Sequence of chain 1.A:
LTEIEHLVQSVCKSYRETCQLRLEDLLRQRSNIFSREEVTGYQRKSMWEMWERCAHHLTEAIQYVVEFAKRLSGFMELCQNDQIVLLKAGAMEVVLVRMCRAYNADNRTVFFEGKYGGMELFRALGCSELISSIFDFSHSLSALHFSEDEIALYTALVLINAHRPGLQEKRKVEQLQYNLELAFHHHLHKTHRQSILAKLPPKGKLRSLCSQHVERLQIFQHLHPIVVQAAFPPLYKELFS

A small-molecule ligand and the protein it binds are described below.
Small molecule (SMILES): O=C(O)c1ccc(-c2nn(C(=O)c3c(Cl)cccc3C(F)(F)F)c3ccccc23)cc1

Binding-site contacts:
Ligand atom C11 contacts residue ALA77 of chain 1.A at 3.6 Å (hydrophobic).
Ligand atom C13 contacts residue PHE262 of chain 1.A at 3.3 Å (hydrophobic).
Ligand atom F contacts residue LEU239 of chain 1.A at 3.3 Å.
Ligand atom CL contacts residue THR81 of chain 1.A at 3.7 Å.
Ligand atom CL contacts residue MET114 of chain 1.A at 3.6 Å.
Ligand atom C19 contacts residue LEU109 of chain 1.A at 3.6 Å (hydrophobic).
Ligand atom C7 contacts residue LEU261 of chain 1.A at 3.6 Å (hydrophobic).
Ligand atom C contacts residue ALA253 of chain 1.A at 3.3 Å (hydrophobic).
Ligand atom C17 contacts residue LEU261 of chain 1.A at 3.8 Å (hydrophobic).
Ligand atom C6 contacts residue ILE84 of chain 1.A at 3.6 Å (hydrophobic).
Ligand atom O1 contacts residue PHE254 of chain 1.A at 2.8 Å (h-bond).
Ligand atom O contacts residue ALA253 of chain 1.A at 2.8 Å (h-bond).
Ligand atom O contacts residue GLN85 of chain 1.A at 2.8 Å (h-bond).
Ligand atom O2 contacts residue LEU239 of chain 1.A at 3.4 Å.
Ligand atom C12 contacts residue PHE262 of chain 1.A at 3.5 Å (hydrophobic).
Ligand atom C4 contacts residue TYR258 of chain 1.A at 3.7 Å (hydrophobic).
Ligand atom C15 contacts residue GLN240 of chain 1.A at 3.8 Å.
Ligand atom F1 contacts residue GLN240 of chain 1.A at 3.5 Å.
Ligand atom C10 contacts residue THR81 of chain 1.A at 3.7 Å.
Ligand atom O1 contacts residue ALA253 of chain 1.A at 3.2 Å (h-bond).
Ligand atom C18 contacts residue LYS110 of chain 1.A at 3.5 Å.
Ligand atom CL contacts residue LEU80 of chain 1.A at 3.5 Å.
Ligand atom F1 contacts residue LEU261 of chain 1.A at 3.8 Å.
Ligand atom F2 contacts residue GLN240 of chain 1.A at 3.3 Å.
Ligand atom C3 contacts residue ILE84 of chain 1.A at 3.5 Å (hydrophobic).
Ligand atom C20 contacts residue LEU261 of chain 1.A at 3.2 Å (hydrophobic).
Ligand atom C21 contacts residue LEU261 of chain 1.A at 3.1 Å (hydrophobic).
Ligand atom C14 contacts residue PHE262 of chain 1.A at 3.6 Å (hydrophobic).
Ligand atom C19 contacts residue LEU261 of chain 1.A at 3.6 Å (hydrophobic).
Ligand atom C11 contacts residue THR81 of chain 1.A at 3.1 Å.
Ligand atom O1 contacts residue ALA252 of chain 1.A at 3.7 Å.
Ligand atom F2 contacts residue LEU261 of chain 1.A at 3.6 Å.
Ligand atom N contacts residue PHE262 of chain 1.A at 3.4 Å.
Ligand atom F contacts residue GLN240 of chain 1.A at 3.2 Å.
Ligand atom F1 contacts residue GLN243 of chain 1.A at 3.5 Å.
Ligand atom C19 contacts residue LYS110 of chain 1.A at 3.6 Å.
Ligand atom C16 contacts residue LEU261 of chain 1.A at 3.4 Å (hydrophobic).
Ligand atom F contacts residue VAL236 of chain 1.A at 3.8 Å.
Ligand atom O contacts residue ALA252 of chain 1.A at 3.5 Å.
Ligand atom O1 contacts residue TYR258 of chain 1.A at 3.7 Å.